Sequence of chain 1.A:
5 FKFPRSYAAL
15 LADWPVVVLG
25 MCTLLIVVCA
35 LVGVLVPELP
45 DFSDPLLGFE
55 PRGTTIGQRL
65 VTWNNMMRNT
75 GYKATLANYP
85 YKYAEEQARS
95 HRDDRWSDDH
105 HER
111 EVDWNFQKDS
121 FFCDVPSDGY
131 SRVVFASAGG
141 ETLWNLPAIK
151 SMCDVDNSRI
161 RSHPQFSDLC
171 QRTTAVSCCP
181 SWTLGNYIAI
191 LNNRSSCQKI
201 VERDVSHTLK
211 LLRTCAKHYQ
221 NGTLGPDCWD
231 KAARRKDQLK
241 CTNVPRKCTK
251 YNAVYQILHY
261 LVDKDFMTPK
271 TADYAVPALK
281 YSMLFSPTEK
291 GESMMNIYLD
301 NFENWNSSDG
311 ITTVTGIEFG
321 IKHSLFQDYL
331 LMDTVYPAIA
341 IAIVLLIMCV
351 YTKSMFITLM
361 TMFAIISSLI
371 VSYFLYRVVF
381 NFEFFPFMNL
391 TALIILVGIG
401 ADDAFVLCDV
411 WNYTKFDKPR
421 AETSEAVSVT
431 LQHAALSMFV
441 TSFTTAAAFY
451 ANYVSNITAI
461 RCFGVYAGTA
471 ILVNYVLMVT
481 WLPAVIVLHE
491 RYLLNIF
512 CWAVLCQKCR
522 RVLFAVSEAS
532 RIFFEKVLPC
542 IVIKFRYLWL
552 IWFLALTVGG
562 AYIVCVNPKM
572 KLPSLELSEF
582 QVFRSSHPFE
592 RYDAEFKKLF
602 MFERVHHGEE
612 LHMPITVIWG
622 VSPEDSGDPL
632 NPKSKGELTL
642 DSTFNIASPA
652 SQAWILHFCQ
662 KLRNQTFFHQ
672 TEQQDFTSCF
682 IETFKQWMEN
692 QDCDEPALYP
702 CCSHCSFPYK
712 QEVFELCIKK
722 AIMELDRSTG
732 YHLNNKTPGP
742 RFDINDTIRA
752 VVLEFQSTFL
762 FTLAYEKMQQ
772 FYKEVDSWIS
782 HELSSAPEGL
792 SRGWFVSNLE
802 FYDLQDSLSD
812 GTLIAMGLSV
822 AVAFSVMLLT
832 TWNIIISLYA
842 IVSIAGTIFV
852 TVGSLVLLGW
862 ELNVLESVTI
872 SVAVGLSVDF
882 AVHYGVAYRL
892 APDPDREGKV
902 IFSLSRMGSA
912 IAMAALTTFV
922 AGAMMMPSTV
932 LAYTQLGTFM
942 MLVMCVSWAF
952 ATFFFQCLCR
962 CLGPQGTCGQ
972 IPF

Binding-site contacts:
Ligand atom CAC contacts residue CYS566 of chain 1.A at 4.2 Å (hydrophobic).
Ligand atom CAP contacts residue VAL565 of chain 1.A at 4.3 Å (hydrophobic).
Ligand atom CAV contacts residue MET571 of chain 1.A at 3.6 Å (hydrophobic).
Ligand atom CAJ contacts residue ILE849 of chain 1.A at 4.2 Å (hydrophobic).
Ligand atom CAD contacts residue LEU863 of chain 1.A at 4.2 Å (hydrophobic).
Ligand atom CAQ contacts residue VAL565 of chain 1.A at 4.1 Å (hydrophobic).
Ligand atom CAE contacts residue MET817 of chain 1.A at 3.9 Å (hydrophobic).
Ligand atom CAQ contacts residue VAL853 of chain 1.A at 4.2 Å (hydrophobic).
Ligand atom OAW contacts residue LEU573 of chain 1.A at 3.6 Å.
Ligand atom CAN contacts residue ILE849 of chain 1.A at 3.5 Å (hydrophobic).
Ligand atom CAV contacts residue LEU573 of chain 1.A at 4.4 Å (hydrophobic).
Ligand atom CAV contacts residue LEU863 of chain 1.A at 3.8 Å (hydrophobic).
Ligand atom CAJ contacts residue PHE850 of chain 1.A at 3.7 Å (hydrophobic).
Ligand atom CAN contacts residue PHE850 of chain 1.A at 4.3 Å (hydrophobic).
Ligand atom CAK contacts residue MET571 of chain 1.A at 3.9 Å (hydrophobic).
Ligand atom OAW contacts residue MET571 of chain 1.A at 4.4 Å.
Ligand atom CAD contacts residue SER810 of chain 1.A at 4.0 Å.
Ligand atom CAY contacts residue LEU573 of chain 1.A at 3.8 Å (hydrophobic).
Ligand atom CAA contacts residue ALA846 of chain 1.A at 3.9 Å (hydrophobic).
Ligand atom CAI contacts residue LEU863 of chain 1.A at 3.9 Å (hydrophobic).
Ligand atom CAC contacts residue PHE850 of chain 1.A at 4.3 Å (hydrophobic).
Ligand atom CAI contacts residue MET571 of chain 1.A at 3.7 Å (hydrophobic).
Ligand atom OAG contacts residue TYR766 of chain 1.A at 3.9 Å.
Ligand atom CAZ contacts residue LEU863 of chain 1.A at 3.9 Å (hydrophobic).
Ligand atom CBA contacts residue PHE850 of chain 1.A at 4.2 Å (hydrophobic).
Ligand atom CAZ contacts residue MET571 of chain 1.A at 4.0 Å (hydrophobic).
Ligand atom CAQ contacts residue ILE871 of chain 1.A at 4.1 Å (hydrophobic).
Ligand atom CAD contacts residue LEU814 of chain 1.A at 4.0 Å (hydrophobic).
Ligand atom CAA contacts residue ILE849 of chain 1.A at 3.8 Å (hydrophobic).
Ligand atom CAU contacts residue LEU814 of chain 1.A at 4.4 Å (hydrophobic).
Ligand atom OAG contacts residue LEU573 of chain 1.A at 3.4 Å.
Ligand atom CBG contacts residue VAL565 of chain 1.A at 4.1 Å (hydrophobic).
Ligand atom CAS contacts residue LEU814 of chain 1.A at 4.1 Å (hydrophobic).
Ligand atom CAP contacts residue MET817 of chain 1.A at 3.9 Å (hydrophobic).
Ligand atom CBC contacts residue MET571 of chain 1.A at 3.8 Å (hydrophobic).
Ligand atom OAF contacts residue GLU767 of chain 1.A at 3.9 Å.
Ligand atom CAE contacts residue LEU814 of chain 1.A at 4.0 Å (hydrophobic).
Ligand atom CAN contacts residue MET817 of chain 1.A at 4.1 Å (hydrophobic).
Ligand atom CAA contacts residue VAL821 of chain 1.A at 4.3 Å (hydrophobic).
Ligand atom CAO contacts residue MET817 of chain 1.A at 3.8 Å (hydrophobic).

This protein binds this small molecule.
Small molecule (SMILES): CC(C)CCC[C@@H](C)[C@H]1CC[C@H]2[C@@H]3CC=C4C[C@@H](OC(=O)CCC(=O)O)CC[C@]4(C)[C@H]3CC[C@]12C